The small molecule below binds the protein below.
Small molecule (SMILES): CSCC[C@H](NC(=O)[C@@H]1CCCN1C(=O)[C@H](CC(C)C)NC(=O)[C@H](CC(C)C)NC(=O)[C@H](CCCCN)NC(=O)[C@H](C)NC(=O)[C@H](CCCCN)NC(=O)[C@@H](N)CCCN=C(N)N)C(=O)N[C@@H](CCC(=O)O)C(=O)N[C@@H](CCC(=O)O)C(=O)N[C@@H](C)C(=O)N[C@@H](CC(C)C)C(=O)N[C@@H](CC(C)C)C(=O)N1CCC[C@H]1C=O

Sequence of chain 7.D:
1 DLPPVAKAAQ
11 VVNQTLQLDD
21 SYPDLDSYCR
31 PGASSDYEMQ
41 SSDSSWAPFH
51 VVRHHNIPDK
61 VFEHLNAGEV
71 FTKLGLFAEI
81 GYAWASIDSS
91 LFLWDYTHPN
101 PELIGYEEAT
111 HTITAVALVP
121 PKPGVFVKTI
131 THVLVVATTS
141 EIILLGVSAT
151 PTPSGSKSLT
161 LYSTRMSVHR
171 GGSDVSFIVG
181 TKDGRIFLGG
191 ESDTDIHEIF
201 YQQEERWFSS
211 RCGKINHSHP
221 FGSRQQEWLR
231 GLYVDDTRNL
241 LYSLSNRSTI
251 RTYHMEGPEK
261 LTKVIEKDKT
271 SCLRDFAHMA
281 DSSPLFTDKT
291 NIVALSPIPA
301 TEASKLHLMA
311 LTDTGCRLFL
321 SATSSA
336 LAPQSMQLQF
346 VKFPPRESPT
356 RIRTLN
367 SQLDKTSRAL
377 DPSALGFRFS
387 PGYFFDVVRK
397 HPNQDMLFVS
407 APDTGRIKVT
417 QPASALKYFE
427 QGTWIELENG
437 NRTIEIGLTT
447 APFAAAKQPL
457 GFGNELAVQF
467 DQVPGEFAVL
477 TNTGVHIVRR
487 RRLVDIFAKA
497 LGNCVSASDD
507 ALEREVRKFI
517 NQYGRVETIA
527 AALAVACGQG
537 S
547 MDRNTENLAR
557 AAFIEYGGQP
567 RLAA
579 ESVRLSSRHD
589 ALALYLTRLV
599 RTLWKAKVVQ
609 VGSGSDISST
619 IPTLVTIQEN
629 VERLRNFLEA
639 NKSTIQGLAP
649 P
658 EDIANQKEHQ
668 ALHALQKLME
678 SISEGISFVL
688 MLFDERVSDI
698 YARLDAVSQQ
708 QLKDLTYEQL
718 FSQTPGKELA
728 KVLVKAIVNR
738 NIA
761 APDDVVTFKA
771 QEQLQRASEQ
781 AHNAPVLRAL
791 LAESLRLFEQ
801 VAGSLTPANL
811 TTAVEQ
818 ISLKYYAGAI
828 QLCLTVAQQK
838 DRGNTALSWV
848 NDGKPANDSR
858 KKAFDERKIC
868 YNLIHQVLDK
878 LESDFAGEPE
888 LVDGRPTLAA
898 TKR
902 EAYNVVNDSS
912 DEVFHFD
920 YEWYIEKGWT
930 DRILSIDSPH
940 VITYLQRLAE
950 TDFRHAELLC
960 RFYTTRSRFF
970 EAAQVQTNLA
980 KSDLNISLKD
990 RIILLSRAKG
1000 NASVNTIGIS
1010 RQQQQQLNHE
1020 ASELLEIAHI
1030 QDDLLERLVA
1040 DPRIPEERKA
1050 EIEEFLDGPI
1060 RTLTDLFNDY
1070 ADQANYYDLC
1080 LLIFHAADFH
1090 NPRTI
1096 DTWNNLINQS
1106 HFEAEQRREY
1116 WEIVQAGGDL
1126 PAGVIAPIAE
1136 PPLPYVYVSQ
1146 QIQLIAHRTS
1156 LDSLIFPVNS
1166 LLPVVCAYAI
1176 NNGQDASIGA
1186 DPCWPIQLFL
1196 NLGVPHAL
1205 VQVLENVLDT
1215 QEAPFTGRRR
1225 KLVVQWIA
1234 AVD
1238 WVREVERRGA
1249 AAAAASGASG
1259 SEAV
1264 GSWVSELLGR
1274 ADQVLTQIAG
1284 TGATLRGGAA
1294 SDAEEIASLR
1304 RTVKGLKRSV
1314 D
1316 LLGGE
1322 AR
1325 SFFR

Binding-site contacts:
Ligand atom O contacts residue LEU103 of chain 7.D at 3.6 Å.
Ligand atom CA contacts residue VAL125 of chain 7.D at 3.1 Å (hydrophobic).
Ligand atom SD contacts residue ARG165 of chain 7.D at 2.3 Å (salt-bridge).
Ligand atom CD2 contacts residue LEU161 of chain 7.D at 3.4 Å (hydrophobic).
Ligand atom O contacts residue TYR162 of chain 7.D at 3.4 Å.
Ligand atom CA contacts residue LEU161 of chain 7.D at 3.2 Å (hydrophobic).
Ligand atom CD2 contacts residue PHE126 of chain 7.D at 3.3 Å (hydrophobic).
Ligand atom C contacts residue ILE130 of chain 7.D at 3.7 Å (hydrophobic).
Ligand atom CD1 contacts residue GLN203 of chain 7.D at 3.4 Å.
Ligand atom C contacts residue VAL127 of chain 7.D at 3.0 Å (hydrophobic).
Ligand atom O contacts residue GLN203 of chain 7.D at 1.3 Å (h-bond).
Ligand atom CD1 contacts residue TYR162 of chain 7.D at 2.8 Å (hydrophobic).
Ligand atom O contacts residue SER163 of chain 7.D at 3.6 Å (h-bond).
Ligand atom N contacts residue GLN203 of chain 7.D at 2.9 Å (h-bond).
Ligand atom O contacts residue LEU161 of chain 7.D at 3.3 Å (h-bond).
Ligand atom CA contacts residue PHE126 of chain 7.D at 3.2 Å (hydrophobic).
Ligand atom CA contacts residue ILE130 of chain 7.D at 3.2 Å (hydrophobic).
Ligand atom CE contacts residue ARG165 of chain 7.D at 2.8 Å.
Ligand atom O contacts residue PHE126 of chain 7.D at 2.8 Å.
Ligand atom C contacts residue VAL127 of chain 7.D at 3.5 Å (hydrophobic).
Ligand atom CG contacts residue TYR162 of chain 7.D at 3.1 Å (hydrophobic).
Ligand atom CD contacts residue GLN203 of chain 7.D at 2.8 Å.
Ligand atom O contacts residue ILE130 of chain 7.D at 3.5 Å.
Ligand atom CB contacts residue VAL125 of chain 7.D at 2.6 Å (hydrophobic).
Ligand atom CB contacts residue ILE130 of chain 7.D at 3.4 Å (hydrophobic).
Ligand atom CG contacts residue PHE126 of chain 7.D at 3.7 Å (hydrophobic).
Ligand atom CA contacts residue TYR162 of chain 7.D at 3.5 Å (hydrophobic).
Ligand atom CA contacts residue VAL127 of chain 7.D at 3.6 Å (hydrophobic).
Ligand atom C contacts residue GLN203 of chain 7.D at 2.3 Å.
Ligand atom CA contacts residue GLN203 of chain 7.D at 3.5 Å.
Ligand atom N contacts residue LEU161 of chain 7.D at 3.3 Å (h-bond).
Ligand atom N contacts residue GLN203 of chain 7.D at 3.7 Å.
Ligand atom O contacts residue VAL127 of chain 7.D at 1.8 Å (h-bond).
Ligand atom N contacts residue GLY105 of chain 7.D at 3.1 Å (h-bond).
Ligand atom CB contacts residue ILE104 of chain 7.D at 3.5 Å (hydrophobic).
Ligand atom CB contacts residue TYR162 of chain 7.D at 2.6 Å (hydrophobic).
Ligand atom C contacts residue TYR162 of chain 7.D at 3.5 Å (hydrophobic).
Ligand atom CB contacts residue GLY105 of chain 7.D at 3.2 Å.
Ligand atom O contacts residue VAL127 of chain 7.D at 2.2 Å.
Ligand atom N contacts residue VAL125 of chain 7.D at 3.5 Å (h-bond).